Sequence of chain 1.E:
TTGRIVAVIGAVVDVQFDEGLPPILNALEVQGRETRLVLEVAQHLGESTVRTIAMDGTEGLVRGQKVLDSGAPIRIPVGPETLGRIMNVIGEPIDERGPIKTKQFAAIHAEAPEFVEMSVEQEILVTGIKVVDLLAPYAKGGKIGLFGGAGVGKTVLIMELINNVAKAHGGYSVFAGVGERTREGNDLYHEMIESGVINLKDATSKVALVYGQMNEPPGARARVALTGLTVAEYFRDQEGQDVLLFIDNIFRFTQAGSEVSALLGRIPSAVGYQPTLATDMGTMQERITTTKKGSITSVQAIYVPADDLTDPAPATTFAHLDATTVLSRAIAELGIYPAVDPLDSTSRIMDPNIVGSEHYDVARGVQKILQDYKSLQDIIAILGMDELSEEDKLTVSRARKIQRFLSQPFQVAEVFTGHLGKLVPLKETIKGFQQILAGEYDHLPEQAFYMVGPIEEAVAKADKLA

A small-molecule ligand and the protein it binds are described below.
Small molecule (SMILES): Nc1ncnc2c1ncn2[C@@H]1O[C@H](CO[P](=O)(O)O[P](=O)(O)NP(=O)(O)O)[C@@H](O)[C@H]1O

Binding-site contacts:
Ligand atom N3 contacts residue ARG362 of chain 1.B at 3.6 Å (salt-bridge).
Ligand atom PB contacts residue LYS175 of chain 1.B at 3.3 Å.
Ligand atom O3A contacts residue GLY174 of chain 1.B at 2.7 Å (h-bond).
Ligand atom O2B contacts residue THR176 of chain 1.B at 3.3 Å (h-bond).
Ligand atom O4' contacts residue PHE357 of chain 1.B at 3.0 Å.
Ligand atom O2B contacts residue MG1 of chain 1.K at 2.7 Å.
Ligand atom C4 contacts residue GLN432 of chain 1.B at 3.5 Å.
Ligand atom N6 contacts residue GLN430 of chain 1.B at 2.7 Å (h-bond).
Ligand atom O1A contacts residue GLY174 of chain 1.B at 3.1 Å.
Ligand atom O1B contacts residue LYS175 of chain 1.B at 2.7 Å (salt-bridge).
Ligand atom C5 contacts residue GLN432 of chain 1.B at 3.5 Å.
Ligand atom O1G contacts residue GLN172 of chain 1.B at 3.0 Å (h-bond).
Ligand atom C2' contacts residue GLN432 of chain 1.B at 2.9 Å.
Ligand atom PA contacts residue GLY174 of chain 1.B at 3.4 Å.
Ligand atom N3B contacts residue GLN172 of chain 1.B at 2.7 Å (h-bond).
Ligand atom PA contacts residue SER177 of chain 1.B at 3.6 Å.
Ligand atom PB contacts residue THR173 of chain 1.B at 3.6 Å.
Ligand atom O2B contacts residue LYS175 of chain 1.B at 3.6 Å.
Ligand atom N1 contacts residue GLN430 of chain 1.B at 3.5 Å (h-bond).
Ligand atom C6 contacts residue GLN430 of chain 1.B at 3.5 Å.
Ligand atom O1B contacts residue THR173 of chain 1.B at 2.8 Å (h-bond).
Ligand atom O5' contacts residue GLY174 of chain 1.B at 3.2 Å.
Ligand atom N7 contacts residue GLN432 of chain 1.B at 3.6 Å.
Ligand atom O2G contacts residue MG1 of chain 1.K at 1.9 Å.
Ligand atom PG contacts residue MG1 of chain 1.K at 3.3 Å.
Ligand atom O3A contacts residue LYS175 of chain 1.B at 3.4 Å (salt-bridge).
Ligand atom O1A contacts residue LYS175 of chain 1.B at 3.6 Å (salt-bridge).
Ligand atom O1G contacts residue ARG171 of chain 1.B at 3.4 Å.
Ligand atom O1B contacts residue GLY174 of chain 1.B at 2.9 Å (h-bond).
Ligand atom C8 contacts residue SER177 of chain 1.B at 3.3 Å.
Ligand atom N9 contacts residue GLN432 of chain 1.B at 3.1 Å (h-bond).
Ligand atom O3G contacts residue GLN172 of chain 1.B at 2.8 Å (h-bond).
Ligand atom PG contacts residue GLN172 of chain 1.B at 3.4 Å.
Ligand atom PB contacts residue GLY174 of chain 1.B at 3.4 Å.
Ligand atom O1A contacts residue SER177 of chain 1.B at 2.6 Å (h-bond).
Ligand atom C1' contacts residue GLN432 of chain 1.B at 3.5 Å.
Ligand atom C8 contacts residue GLN432 of chain 1.B at 3.3 Å.
Ligand atom O1A contacts residue THR176 of chain 1.B at 3.6 Å (h-bond).
Ligand atom N7 contacts residue SER177 of chain 1.B at 3.5 Å (h-bond).
Ligand atom O5' contacts residue SER177 of chain 1.B at 3.6 Å (h-bond).

Sequence of chain 1.B:
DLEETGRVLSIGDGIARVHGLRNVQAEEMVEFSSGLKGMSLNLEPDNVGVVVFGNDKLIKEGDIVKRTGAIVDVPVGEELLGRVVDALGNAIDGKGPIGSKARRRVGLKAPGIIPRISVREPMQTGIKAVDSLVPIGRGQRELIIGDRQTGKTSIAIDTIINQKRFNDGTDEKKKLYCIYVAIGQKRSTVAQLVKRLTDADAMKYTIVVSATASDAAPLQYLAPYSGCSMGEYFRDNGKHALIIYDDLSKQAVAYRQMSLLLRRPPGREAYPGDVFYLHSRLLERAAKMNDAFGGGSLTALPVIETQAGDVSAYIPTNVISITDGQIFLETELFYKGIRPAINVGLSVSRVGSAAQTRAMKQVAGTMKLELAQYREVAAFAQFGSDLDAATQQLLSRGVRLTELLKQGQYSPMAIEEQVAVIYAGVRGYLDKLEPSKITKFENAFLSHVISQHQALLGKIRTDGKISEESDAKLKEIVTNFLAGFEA